Sequence of chain 1.A:
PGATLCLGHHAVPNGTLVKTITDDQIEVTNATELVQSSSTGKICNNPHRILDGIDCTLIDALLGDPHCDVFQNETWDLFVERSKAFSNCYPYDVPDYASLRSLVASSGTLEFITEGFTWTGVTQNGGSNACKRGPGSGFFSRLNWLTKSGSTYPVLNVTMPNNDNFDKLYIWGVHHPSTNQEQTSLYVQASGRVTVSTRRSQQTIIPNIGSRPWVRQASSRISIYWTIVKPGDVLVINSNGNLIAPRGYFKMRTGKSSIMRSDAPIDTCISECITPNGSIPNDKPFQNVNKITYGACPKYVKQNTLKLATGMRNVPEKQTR

Binding-site contacts:
Ligand atom C7 contacts residue SER213 of chain 1.A at 3.8 Å.
Ligand atom O2 contacts residue TRP216 of chain 1.A at 4.3 Å.
Ligand atom C5 contacts residue ASN159 of chain 1.E at 3.5 Å.
Ligand atom C3 contacts residue ARG201 of chain 1.E at 4.3 Å.
Ligand atom C3 contacts residue ASN159 of chain 1.E at 3.8 Å.
Ligand atom O7 contacts residue PRO215 of chain 1.A at 3.5 Å.
Ligand atom O4 contacts residue TRP216 of chain 1.A at 3.9 Å.
Ligand atom C1 contacts residue TRP216 of chain 1.A at 4.2 Å (hydrophobic).
Ligand atom C4 contacts residue TRP216 of chain 1.A at 4.0 Å (hydrophobic).
Ligand atom O6 contacts residue TRP216 of chain 1.A at 3.4 Å.
Ligand atom C4 contacts residue TRP216 of chain 1.A at 4.3 Å (hydrophobic).
Ligand atom O3 contacts residue ARG201 of chain 1.E at 3.4 Å (salt-bridge).
Ligand atom C5 contacts residue TRP216 of chain 1.A at 3.7 Å (hydrophobic).
Ligand atom C3 contacts residue TRP216 of chain 1.A at 4.2 Å (hydrophobic).
Ligand atom C2 contacts residue TRP216 of chain 1.A at 3.8 Å (hydrophobic).
Ligand atom C2 contacts residue SER213 of chain 1.A at 3.6 Å.
Ligand atom O3 contacts residue TRP216 of chain 1.A at 3.8 Å.
Ligand atom N2 contacts residue ASN159 of chain 1.E at 3.0 Å (h-bond).
Ligand atom C6 contacts residue TRP216 of chain 1.A at 3.6 Å (hydrophobic).
Ligand atom C8 contacts residue SER213 of chain 1.A at 3.8 Å.
Ligand atom C1 contacts residue SER213 of chain 1.A at 3.5 Å.
Ligand atom O7 contacts residue TRP216 of chain 1.A at 2.8 Å (h-bond).
Ligand atom C8 contacts residue THR181 of chain 1.A at 3.9 Å.
Ligand atom C3 contacts residue SER213 of chain 1.A at 4.0 Å.
Ligand atom O7 contacts residue ASN159 of chain 1.E at 4.0 Å.
Ligand atom C2 contacts residue ASN159 of chain 1.E at 2.5 Å.
Ligand atom C8 contacts residue VAL236 of chain 1.E at 4.3 Å (hydrophobic).
Ligand atom C7 contacts residue TRP216 of chain 1.A at 3.9 Å (hydrophobic).
Ligand atom N2 contacts residue SER213 of chain 1.A at 2.8 Å (h-bond).
Ligand atom O6 contacts residue THR161 of chain 1.E at 3.7 Å.
Ligand atom O2 contacts residue ARG201 of chain 1.E at 3.6 Å (salt-bridge).
Ligand atom C6 contacts residue THR161 of chain 1.E at 3.5 Å.
Ligand atom C3 contacts residue TRP216 of chain 1.A at 4.2 Å (hydrophobic).
Ligand atom C8 contacts residue THR161 of chain 1.E at 3.6 Å.
Ligand atom C4 contacts residue ASN159 of chain 1.E at 4.2 Å.
Ligand atom O7 contacts residue ARG214 of chain 1.A at 4.2 Å.
Ligand atom C7 contacts residue ASN159 of chain 1.E at 3.7 Å.
Ligand atom C2 contacts residue TRP216 of chain 1.A at 4.1 Å (hydrophobic).
Ligand atom C1 contacts residue ASN159 of chain 1.E at 1.4 Å.
Ligand atom O5 contacts residue ASN159 of chain 1.E at 2.2 Å (h-bond).

A protein and the small-molecule ligand that binds it are described below.
Small molecule (SMILES): CC(=O)N[C@H]1[C@H](O[C@H]2[C@H](O)[C@@H](NC(C)=O)CO[C@@H]2CO)O[C@H](CO)[C@@H](O[C@@H]2O[C@H](CO[C@H]3O[C@H](CO)[C@@H](O)[C@H](O)[C@@H]3O)[C@@H](O)[C@H](O[C@H]3O[C@H](CO)[C@@H](O)[C@H](O)[C@@H]3O)[C@@H]2O)[C@@H]1O

Sequence of chain 1.E:
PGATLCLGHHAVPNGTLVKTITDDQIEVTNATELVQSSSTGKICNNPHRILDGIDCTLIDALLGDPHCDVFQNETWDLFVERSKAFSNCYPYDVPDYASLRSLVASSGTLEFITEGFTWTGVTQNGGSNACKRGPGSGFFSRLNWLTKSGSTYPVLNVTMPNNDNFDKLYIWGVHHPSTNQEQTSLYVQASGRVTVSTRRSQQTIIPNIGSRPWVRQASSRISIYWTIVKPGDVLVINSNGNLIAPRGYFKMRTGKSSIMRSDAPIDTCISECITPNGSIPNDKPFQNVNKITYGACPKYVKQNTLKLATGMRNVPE